Sequence of chain 1.A:
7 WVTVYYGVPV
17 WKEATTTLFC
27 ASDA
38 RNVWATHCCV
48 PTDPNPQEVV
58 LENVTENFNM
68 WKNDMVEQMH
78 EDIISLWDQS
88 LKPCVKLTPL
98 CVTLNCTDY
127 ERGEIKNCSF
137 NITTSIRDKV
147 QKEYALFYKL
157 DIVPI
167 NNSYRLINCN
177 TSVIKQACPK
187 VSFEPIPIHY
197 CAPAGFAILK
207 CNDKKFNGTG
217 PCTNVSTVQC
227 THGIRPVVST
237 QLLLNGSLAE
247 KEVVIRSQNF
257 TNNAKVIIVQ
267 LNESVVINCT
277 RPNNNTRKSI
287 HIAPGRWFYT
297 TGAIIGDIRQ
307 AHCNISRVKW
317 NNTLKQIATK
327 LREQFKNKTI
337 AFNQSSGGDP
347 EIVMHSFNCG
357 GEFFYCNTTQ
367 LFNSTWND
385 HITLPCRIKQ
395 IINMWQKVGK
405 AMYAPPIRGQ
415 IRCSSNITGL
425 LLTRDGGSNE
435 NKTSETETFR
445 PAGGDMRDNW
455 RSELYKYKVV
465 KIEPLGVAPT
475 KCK

Binding-site contacts:
Ligand atom O7 contacts residue ASN137 of chain 1.A at 3.5 Å (h-bond).
Ligand atom C2 contacts residue ASN137 of chain 1.A at 2.5 Å.
Ligand atom C5 contacts residue ASN137 of chain 1.A at 3.8 Å.
Ligand atom C4 contacts residue ASN137 of chain 1.A at 4.4 Å.
Ligand atom O7 contacts residue PHE136 of chain 1.A at 3.9 Å.
Ligand atom O7 contacts residue SER135 of chain 1.A at 4.3 Å.
Ligand atom C8 contacts residue ASN137 of chain 1.A at 3.9 Å.
Ligand atom C8 contacts residue SER135 of chain 1.A at 3.9 Å.
Ligand atom N2 contacts residue ASN137 of chain 1.A at 3.0 Å (h-bond).
Ligand atom C8 contacts residue LYS148 of chain 1.A at 3.9 Å.
Ligand atom C1 contacts residue ASN137 of chain 1.A at 1.5 Å.
Ligand atom C8 contacts residue PHE136 of chain 1.A at 3.5 Å (hydrophobic).
Ligand atom C7 contacts residue ASN137 of chain 1.A at 3.5 Å.
Ligand atom O5 contacts residue ASN137 of chain 1.A at 2.5 Å (h-bond).
Ligand atom C7 contacts residue PHE136 of chain 1.A at 4.0 Å (hydrophobic).
Ligand atom C3 contacts residue ASN137 of chain 1.A at 3.9 Å.

This protein binds this small molecule.
Small molecule (SMILES): CC(=O)N[C@@H]1[C@@H](O)[C@H](O)[C@@H](CO)O[C@H]1O